A protein and the small-molecule ligand that binds it are described below.
Small molecule (SMILES): CC(=O)N[C@H]1[C@H](O[C@H]2[C@H](O)[C@@H](NC(C)=O)CO[C@@H]2CO)O[C@H](CO)[C@@H](O)[C@@H]1O

Binding-site contacts:
Ligand atom C4 contacts residue ASN156 of chain 2.B at 3.9 Å.
Ligand atom C5 contacts residue ASN156 of chain 2.B at 3.6 Å.
Ligand atom C8 contacts residue GLY154 of chain 2.B at 3.8 Å.
Ligand atom C1 contacts residue ASN156 of chain 2.B at 1.5 Å.
Ligand atom C5 contacts residue GLN181 of chain 2.B at 4.1 Å.
Ligand atom N2 contacts residue GLY154 of chain 2.B at 4.1 Å.
Ligand atom N2 contacts residue ASN156 of chain 2.B at 2.6 Å (h-bond).
Ligand atom O7 contacts residue ASN156 of chain 2.B at 2.9 Å (h-bond).
Ligand atom C7 contacts residue ASN156 of chain 2.B at 2.9 Å.
Ligand atom C3 contacts residue ASN156 of chain 2.B at 3.6 Å.
Ligand atom O6 contacts residue GLN181 of chain 2.B at 3.3 Å (h-bond).
Ligand atom O5 contacts residue ASN156 of chain 2.B at 2.3 Å (h-bond).
Ligand atom C6 contacts residue ASN156 of chain 2.B at 4.4 Å.
Ligand atom C7 contacts residue GLY154 of chain 2.B at 4.4 Å.
Ligand atom C6 contacts residue GLN181 of chain 2.B at 3.8 Å.
Ligand atom C2 contacts residue ASN156 of chain 2.B at 2.3 Å.
Ligand atom C8 contacts residue ASN156 of chain 2.B at 4.1 Å.
Ligand atom C6 contacts residue PRO179 of chain 2.B at 4.0 Å (hydrophobic).
Ligand atom O5 contacts residue GLN181 of chain 2.B at 4.1 Å.

Sequence of chain 2.B:
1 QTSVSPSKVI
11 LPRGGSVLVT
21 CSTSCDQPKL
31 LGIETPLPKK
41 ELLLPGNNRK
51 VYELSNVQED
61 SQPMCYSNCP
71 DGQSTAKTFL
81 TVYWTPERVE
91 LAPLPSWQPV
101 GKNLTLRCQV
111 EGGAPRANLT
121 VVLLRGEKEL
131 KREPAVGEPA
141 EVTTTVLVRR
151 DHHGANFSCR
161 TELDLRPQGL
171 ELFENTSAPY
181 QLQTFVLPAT